This small molecule binds to this protein.
Small molecule (SMILES): O=P(O)(O)OC[C@H]1O[C@](O)(COP(=O)(O)O)[C@@H](O)[C@@H]1O

Binding-site contacts:
Ligand atom O2 contacts residue LEU347 of chain 1.B at 3.5 Å.
Ligand atom O3 contacts residue ARG432 of chain 1.B at 2.8 Å (salt-bridge).
Ligand atom C3 contacts residue GLY434 of chain 1.B at 3.5 Å.
Ligand atom O1 contacts residue GLY434 of chain 1.B at 3.7 Å.
Ligand atom O3P contacts residue TRP398 of chain 1.B at 2.7 Å (h-bond).
Ligand atom O4 contacts residue THR438 of chain 1.B at 3.5 Å (h-bond).
Ligand atom O5P contacts residue SER435 of chain 1.B at 3.0 Å (h-bond).
Ligand atom O4 contacts residue GLY436 of chain 1.B at 3.7 Å.
Ligand atom C6 contacts residue SER353 of chain 1.B at 3.7 Å.
Ligand atom O3P contacts residue PRO433 of chain 1.B at 3.8 Å.
Ligand atom O6 contacts residue THR349 of chain 1.B at 3.1 Å (h-bond).
Ligand atom O5P contacts residue THR350 of chain 1.B at 2.7 Å (h-bond).
Ligand atom O3 contacts residue TRP398 of chain 1.B at 3.8 Å.
Ligand atom P2 contacts residue THR349 of chain 1.B at 3.6 Å.
Ligand atom C6 contacts residue THR438 of chain 1.B at 3.5 Å.
Ligand atom O6P contacts residue SER435 of chain 1.B at 3.3 Å (h-bond).
Ligand atom C3 contacts residue ARG432 of chain 1.B at 3.4 Å.
Ligand atom O2 contacts residue GLY430 of chain 1.B at 3.3 Å (h-bond).
Ligand atom C5 contacts residue GLY434 of chain 1.B at 3.6 Å.
Ligand atom C6 contacts residue LEU347 of chain 1.B at 3.4 Å (hydrophobic).
Ligand atom O3 contacts residue GLY430 of chain 1.B at 3.0 Å.
Ligand atom O6P contacts residue GLY436 of chain 1.B at 3.0 Å (h-bond).
Ligand atom P2 contacts residue SER435 of chain 1.B at 3.6 Å.
Ligand atom O6 contacts residue THR348 of chain 1.B at 3.6 Å.
Ligand atom O4 contacts residue TYR437 of chain 1.B at 2.9 Å (h-bond).
Ligand atom O4 contacts residue GLY434 of chain 1.B at 2.5 Å (h-bond).
Ligand atom P2 contacts residue THR348 of chain 1.B at 3.5 Å.
Ligand atom C4 contacts residue GLY434 of chain 1.B at 3.3 Å.
Ligand atom O5P contacts residue THR348 of chain 1.B at 3.6 Å.
Ligand atom O5P contacts residue THR349 of chain 1.B at 3.3 Å (h-bond).
Ligand atom O4P contacts residue SER353 of chain 1.B at 2.6 Å (h-bond).
Ligand atom O4P contacts residue THR348 of chain 1.B at 2.6 Å (h-bond).
Ligand atom O5 contacts residue LEU347 of chain 1.B at 3.6 Å (h-bond).
Ligand atom O2P contacts residue GLY434 of chain 1.B at 2.9 Å (h-bond).
Ligand atom P1 contacts residue ARG405 of chain 1.B at 3.6 Å.
Ligand atom O6P contacts residue SER353 of chain 1.B at 3.6 Å (h-bond).
Ligand atom O3P contacts residue ARG405 of chain 1.B at 3.0 Å (salt-bridge).
Ligand atom P1 contacts residue GLY434 of chain 1.B at 3.8 Å.
Ligand atom P2 contacts residue SER353 of chain 1.B at 3.6 Å.
Ligand atom O1P contacts residue ARG405 of chain 1.B at 2.5 Å (salt-bridge).

Sequence of chain 1.B:
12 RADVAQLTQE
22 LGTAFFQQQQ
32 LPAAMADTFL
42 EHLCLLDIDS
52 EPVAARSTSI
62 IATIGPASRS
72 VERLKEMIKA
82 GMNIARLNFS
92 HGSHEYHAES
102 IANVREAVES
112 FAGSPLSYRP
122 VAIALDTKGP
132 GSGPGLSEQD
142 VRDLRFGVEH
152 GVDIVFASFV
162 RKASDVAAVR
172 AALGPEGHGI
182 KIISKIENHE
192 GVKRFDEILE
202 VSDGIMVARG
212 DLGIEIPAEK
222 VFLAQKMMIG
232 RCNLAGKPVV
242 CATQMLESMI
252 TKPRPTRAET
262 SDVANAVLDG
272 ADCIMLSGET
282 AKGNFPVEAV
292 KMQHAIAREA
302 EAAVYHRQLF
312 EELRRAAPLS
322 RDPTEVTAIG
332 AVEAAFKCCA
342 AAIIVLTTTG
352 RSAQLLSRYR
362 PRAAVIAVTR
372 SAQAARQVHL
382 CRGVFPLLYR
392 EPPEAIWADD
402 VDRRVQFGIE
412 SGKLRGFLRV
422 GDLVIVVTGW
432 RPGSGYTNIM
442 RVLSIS